The protein below binds the small molecule below.
Small molecule (SMILES): COc1cccc2[nH]c(C(=O)N[C@@H](CC(C)C)C(=O)N[C@@H](C[C@@H]3CCNC3=O)[C@H](O)CO)cc12

Sequence of chain 1.A:
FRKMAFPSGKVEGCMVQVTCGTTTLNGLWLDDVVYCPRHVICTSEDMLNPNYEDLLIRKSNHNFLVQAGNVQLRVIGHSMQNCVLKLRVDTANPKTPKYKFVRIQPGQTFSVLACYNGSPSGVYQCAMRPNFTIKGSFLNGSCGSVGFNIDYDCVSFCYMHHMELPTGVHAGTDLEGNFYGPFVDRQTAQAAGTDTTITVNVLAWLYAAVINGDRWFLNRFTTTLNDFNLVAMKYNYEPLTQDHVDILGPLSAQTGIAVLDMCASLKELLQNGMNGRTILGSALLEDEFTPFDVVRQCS

Binding-site contacts:
Ligand atom N23 contacts residue CYS143 of chain 1.A at 3.0 Å (h-bond).
Ligand atom N31 contacts residue GLU164 of chain 1.A at 3.2 Å (salt-bridge).
Ligand atom C21 contacts residue HIS162 of chain 1.A at 3.6 Å.
Ligand atom C17 contacts residue GLN187 of chain 1.A at 3.5 Å.
Ligand atom O35 contacts residue SER142 of chain 1.A at 3.6 Å (h-bond).
Ligand atom O37 contacts residue CYS143 of chain 1.A at 3.1 Å (h-bond).
Ligand atom C30 contacts residue ASN140 of chain 1.A at 3.6 Å.
Ligand atom O35 contacts residue GLY141 of chain 1.A at 3.8 Å.
Ligand atom C34 contacts residue CYS143 of chain 1.A at 1.8 Å (hydrophobic).
Ligand atom C24 contacts residue CYS143 of chain 1.A at 2.8 Å (hydrophobic).
Ligand atom C32 contacts residue GLU164 of chain 1.A at 3.6 Å.
Ligand atom C26 contacts residue SER142 of chain 1.A at 3.8 Å.
Ligand atom C30 contacts residue LEU139 of chain 1.A at 3.8 Å (hydrophobic).
Ligand atom C26 contacts residue CYS143 of chain 1.A at 3.3 Å (hydrophobic).
Ligand atom N14 contacts residue GLN187 of chain 1.A at 3.0 Å (h-bond).
Ligand atom O33 contacts residue GLU164 of chain 1.A at 3.5 Å.
Ligand atom C12 contacts residue MET163 of chain 1.A at 3.6 Å (hydrophobic).
Ligand atom C6 contacts residue GLU164 of chain 1.A at 3.6 Å.
Ligand atom O35 contacts residue CYS143 of chain 1.A at 2.4 Å (h-bond).
Ligand atom O33 contacts residue PHE138 of chain 1.A at 3.5 Å.
Ligand atom C9 contacts residue MET163 of chain 1.A at 3.7 Å (hydrophobic).
Ligand atom O2 contacts residue THR188 of chain 1.A at 3.5 Å (h-bond).
Ligand atom C15 contacts residue GLN187 of chain 1.A at 3.7 Å.
Ligand atom N31 contacts residue PHE138 of chain 1.A at 3.3 Å (h-bond).
Ligand atom C36 contacts residue CYS143 of chain 1.A at 2.5 Å (hydrophobic).
Ligand atom O37 contacts residue HIS39 of chain 1.A at 2.9 Å (h-bond).
Ligand atom C36 contacts residue HIS39 of chain 1.A at 3.1 Å.
Ligand atom O13 contacts residue MET163 of chain 1.A at 3.2 Å.
Ligand atom N23 contacts residue HIS162 of chain 1.A at 2.8 Å (h-bond).
Ligand atom O33 contacts residue HIS161 of chain 1.A at 2.8 Å (h-bond).
Ligand atom C15 contacts residue HIS162 of chain 1.A at 3.4 Å.
Ligand atom C7 contacts residue GLU164 of chain 1.A at 3.5 Å.
Ligand atom N8 contacts residue GLU164 of chain 1.A at 2.7 Å (salt-bridge).
Ligand atom O13 contacts residue GLU164 of chain 1.A at 2.9 Å (salt-bridge).
Ligand atom C10 contacts residue GLN187 of chain 1.A at 3.3 Å.
Ligand atom C20 contacts residue HIS162 of chain 1.A at 3.6 Å.
Ligand atom O2 contacts residue GLN187 of chain 1.A at 3.5 Å.
Ligand atom O33 contacts residue HIS170 of chain 1.A at 3.5 Å.
Ligand atom C29 contacts residue ASN140 of chain 1.A at 3.3 Å.
Ligand atom C1 contacts residue GLN187 of chain 1.A at 3.6 Å.